A small-molecule ligand and the protein it binds are described below.
Small molecule (SMILES): O=c1[nH]cnc2c1ncn2[C@@H]1O[C@H](COP(=O)(O)O)[C@@H](O)[C@H]1O

Sequence of chain 1.E:
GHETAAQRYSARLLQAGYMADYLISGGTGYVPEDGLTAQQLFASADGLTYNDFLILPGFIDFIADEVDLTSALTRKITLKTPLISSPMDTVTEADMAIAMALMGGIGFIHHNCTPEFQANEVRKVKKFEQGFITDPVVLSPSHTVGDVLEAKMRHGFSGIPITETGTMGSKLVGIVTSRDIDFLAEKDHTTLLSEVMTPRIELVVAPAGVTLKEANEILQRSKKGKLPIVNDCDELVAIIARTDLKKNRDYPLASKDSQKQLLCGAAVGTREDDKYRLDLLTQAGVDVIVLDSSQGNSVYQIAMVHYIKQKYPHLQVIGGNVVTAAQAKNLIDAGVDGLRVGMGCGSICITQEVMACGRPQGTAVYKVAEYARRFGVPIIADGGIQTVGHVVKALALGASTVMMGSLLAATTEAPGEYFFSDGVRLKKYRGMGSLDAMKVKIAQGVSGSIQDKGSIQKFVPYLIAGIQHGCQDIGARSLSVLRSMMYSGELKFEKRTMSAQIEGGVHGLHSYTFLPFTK

Binding-site contacts:
Ligand atom O3P contacts residue SER437 of chain 1.E at 3.4 Å (h-bond).
Ligand atom O5' contacts residue GLY377 of chain 1.E at 3.4 Å.
Ligand atom O3' contacts residue ASP413 of chain 1.E at 2.5 Å (salt-bridge).
Ligand atom P contacts residue SER437 of chain 1.E at 3.6 Å.
Ligand atom O3P contacts residue GLY436 of chain 1.E at 2.8 Å (h-bond).
Ligand atom O1P contacts residue SER378 of chain 1.E at 2.7 Å (h-bond).
Ligand atom N7 contacts residue GLY462 of chain 1.E at 3.4 Å.
Ligand atom O6 contacts residue GLY491 of chain 1.E at 3.4 Å.
Ligand atom O6 contacts residue MET463 of chain 1.E at 3.1 Å (h-bond).
Ligand atom C8 contacts residue MET119 of chain 1.E at 3.5 Å (hydrophobic).
Ligand atom O1P contacts residue TYR460 of chain 1.E at 2.6 Å (h-bond).
Ligand atom O2P contacts residue SER378 of chain 1.E at 2.9 Å (h-bond).
Ligand atom O5' contacts residue GLY414 of chain 1.E at 3.5 Å.
Ligand atom C3' contacts residue ASP413 of chain 1.E at 3.5 Å.
Ligand atom O2P contacts residue SER437 of chain 1.E at 3.6 Å.
Ligand atom O3' contacts residue SER117 of chain 1.E at 2.6 Å (h-bond).
Ligand atom C6 contacts residue GLY464 of chain 1.E at 3.7 Å.
Ligand atom N3 contacts residue CYS380 of chain 1.E at 3.5 Å (h-bond).
Ligand atom O2' contacts residue ARG371 of chain 1.E at 3.5 Å (salt-bridge).
Ligand atom C5 contacts residue ILE379 of chain 1.E at 3.5 Å (hydrophobic).
Ligand atom C5 contacts residue MET463 of chain 1.E at 3.6 Å (hydrophobic).
Ligand atom C2 contacts residue GLN490 of chain 1.E at 3.5 Å.
Ligand atom C4 contacts residue ILE379 of chain 1.E at 3.6 Å (hydrophobic).
Ligand atom O2' contacts residue ASP413 of chain 1.E at 2.6 Å (salt-bridge).
Ligand atom N3 contacts residue NAD1 of chain 1.GA at 3.3 Å.
Ligand atom O6 contacts residue GLY462 of chain 1.E at 3.2 Å.
Ligand atom C5' contacts residue MET119 of chain 1.E at 3.7 Å (hydrophobic).
Ligand atom P contacts residue SER378 of chain 1.E at 3.6 Å.
Ligand atom N7 contacts residue MET463 of chain 1.E at 2.9 Å (h-bond).
Ligand atom O6 contacts residue GLY464 of chain 1.E at 2.8 Å (h-bond).
Ligand atom C2 contacts residue CYS380 of chain 1.E at 3.1 Å (hydrophobic).
Ligand atom O2P contacts residue GLY377 of chain 1.E at 3.4 Å.
Ligand atom C4 contacts residue NAD1 of chain 1.GA at 3.6 Å.
Ligand atom C3' contacts residue SER117 of chain 1.E at 3.3 Å.
Ligand atom O1P contacts residue SER437 of chain 1.E at 2.8 Å (h-bond).
Ligand atom N1 contacts residue GLN490 of chain 1.E at 2.9 Å (h-bond).
Ligand atom C4' contacts residue ASP413 of chain 1.E at 3.5 Å.
Ligand atom O2P contacts residue GLY415 of chain 1.E at 3.0 Å (h-bond).
Ligand atom C2' contacts residue ASP413 of chain 1.E at 3.6 Å.
Ligand atom C2 contacts residue NAD1 of chain 1.GA at 3.3 Å.